Binding-site contacts:
Ligand atom O7 contacts residue ASN133 of chain 1.D at 3.0 Å (h-bond).
Ligand atom C8 contacts residue ASN133 of chain 1.D at 4.4 Å.
Ligand atom N2 contacts residue ASN133 of chain 1.D at 2.9 Å (h-bond).
Ligand atom C6 contacts residue ARG255 of chain 1.D at 4.5 Å.
Ligand atom C1 contacts residue ASN133 of chain 1.D at 1.4 Å.
Ligand atom C3 contacts residue ASN133 of chain 1.D at 3.8 Å.
Ligand atom C5 contacts residue ASN133 of chain 1.D at 3.7 Å.
Ligand atom C7 contacts residue ASN133 of chain 1.D at 3.2 Å.
Ligand atom N2 contacts residue GLN132 of chain 1.D at 4.2 Å.
Ligand atom O5 contacts residue ASN133 of chain 1.D at 2.4 Å (h-bond).
Ligand atom C7 contacts residue GLN132 of chain 1.D at 4.4 Å.
Ligand atom C2 contacts residue ASN133 of chain 1.D at 2.5 Å.
Ligand atom C1 contacts residue ARG255 of chain 1.D at 3.9 Å.
Ligand atom C8 contacts residue GLN132 of chain 1.D at 4.0 Å.
Ligand atom C5 contacts residue ARG255 of chain 1.D at 3.9 Å.
Ligand atom C4 contacts residue ASN133 of chain 1.D at 4.2 Å.
Ligand atom O5 contacts residue ARG255 of chain 1.D at 3.8 Å.

The small molecule below binds the protein below.
Small molecule (SMILES): CC(=O)N[C@@H]1[C@@H](O)[C@H](O)[C@@H](CO)O[C@H]1O

Sequence of chain 1.D:
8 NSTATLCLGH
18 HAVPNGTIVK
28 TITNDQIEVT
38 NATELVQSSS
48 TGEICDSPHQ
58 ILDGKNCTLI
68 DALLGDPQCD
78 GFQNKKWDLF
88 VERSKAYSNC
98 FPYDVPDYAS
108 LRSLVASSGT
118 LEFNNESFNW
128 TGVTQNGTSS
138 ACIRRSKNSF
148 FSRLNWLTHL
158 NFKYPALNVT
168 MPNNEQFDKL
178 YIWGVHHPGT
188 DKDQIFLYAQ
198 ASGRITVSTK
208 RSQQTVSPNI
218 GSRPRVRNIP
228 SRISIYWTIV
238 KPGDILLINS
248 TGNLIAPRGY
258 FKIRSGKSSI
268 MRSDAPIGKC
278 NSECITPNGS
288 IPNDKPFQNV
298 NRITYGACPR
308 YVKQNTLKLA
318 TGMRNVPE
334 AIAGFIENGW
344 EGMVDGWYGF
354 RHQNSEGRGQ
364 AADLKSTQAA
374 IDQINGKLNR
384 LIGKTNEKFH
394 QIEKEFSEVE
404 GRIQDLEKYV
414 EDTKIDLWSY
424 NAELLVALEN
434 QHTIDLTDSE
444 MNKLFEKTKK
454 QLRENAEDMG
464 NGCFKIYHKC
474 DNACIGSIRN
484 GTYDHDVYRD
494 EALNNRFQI